Binding-site contacts:
Ligand atom C7 contacts residue SER10 of chain 1.B at 3.5 Å.
Ligand atom C2 contacts residue GLU121 of chain 1.B at 3.7 Å.
Ligand atom O46 contacts residue ARG60 of chain 1.B at 2.8 Å (salt-bridge).
Ligand atom O6 contacts residue SER10 of chain 1.B at 3.2 Å (h-bond).
Ligand atom O1A contacts residue ARG60 of chain 1.B at 3.3 Å (salt-bridge).
Ligand atom O47 contacts residue LYS98 of chain 1.B at 2.7 Å (salt-bridge).
Ligand atom N2 contacts residue GLU121 of chain 1.B at 3.0 Å (salt-bridge).
Ligand atom C1 contacts residue GLU121 of chain 1.B at 3.5 Å.
Ligand atom O1B contacts residue SER9 of chain 1.B at 3.4 Å (h-bond).
Ligand atom C7 contacts residue GLU121 of chain 1.B at 3.5 Å.
Ligand atom C4 contacts residue ASP13 of chain 1.B at 3.5 Å.
Ligand atom O1B contacts residue LEU96 of chain 1.B at 3.3 Å.
Ligand atom C4 contacts residue GLU121 of chain 1.B at 3.7 Å.
Ligand atom C1 contacts residue ARG120 of chain 1.B at 3.7 Å.
Ligand atom O48 contacts residue ARG63 of chain 1.B at 3.4 Å (salt-bridge).
Ligand atom C7 contacts residue GLN94 of chain 1.B at 3.5 Å.
Ligand atom O4 contacts residue GLU121 of chain 1.B at 3.2 Å (salt-bridge).
Ligand atom C8 contacts residue GLU121 of chain 1.B at 3.6 Å.
Ligand atom O5 contacts residue ASP13 of chain 1.B at 3.0 Å (salt-bridge).
Ligand atom OP2 contacts residue ARG120 of chain 1.B at 3.2 Å (salt-bridge).
Ligand atom C8 contacts residue ARG120 of chain 1.B at 3.5 Å.
Ligand atom O1A contacts residue SER10 of chain 1.B at 3.5 Å (h-bond).
Ligand atom C8 contacts residue GLN94 of chain 1.B at 3.3 Å.
Ligand atom C3 contacts residue ASP13 of chain 1.B at 3.5 Å.
Ligand atom C8 contacts residue LEU96 of chain 1.B at 3.6 Å (hydrophobic).
Ligand atom O8 contacts residue GLN94 of chain 1.B at 3.3 Å (h-bond).
Ligand atom O4 contacts residue LYS98 of chain 1.B at 3.8 Å.
Ligand atom O8 contacts residue LEU96 of chain 1.B at 3.6 Å.
Ligand atom OP1 contacts residue ARG120 of chain 1.B at 3.3 Å (salt-bridge).
Ligand atom O4 contacts residue ALA140 of chain 1.B at 3.4 Å.
Ligand atom O1B contacts residue GLN94 of chain 1.B at 2.9 Å (h-bond).
Ligand atom C1 contacts residue SER9 of chain 1.B at 3.4 Å.
Ligand atom O1B contacts residue ARG120 of chain 1.B at 2.6 Å (salt-bridge).
Ligand atom O47 contacts residue ARG63 of chain 1.B at 3.1 Å (salt-bridge).
Ligand atom O1A contacts residue SER9 of chain 1.B at 2.5 Å (h-bond).
Ligand atom C6 contacts residue ARG120 of chain 1.B at 3.8 Å.
Ligand atom P45 contacts residue ARG60 of chain 1.B at 3.8 Å.
Ligand atom O7 contacts residue LYS7 of chain 1.B at 3.4 Å (salt-bridge).
Ligand atom O47 contacts residue ARG60 of chain 1.B at 3.1 Å (salt-bridge).
Ligand atom O7 contacts residue GLN94 of chain 1.B at 2.7 Å (h-bond).

Sequence of chain 1.B:
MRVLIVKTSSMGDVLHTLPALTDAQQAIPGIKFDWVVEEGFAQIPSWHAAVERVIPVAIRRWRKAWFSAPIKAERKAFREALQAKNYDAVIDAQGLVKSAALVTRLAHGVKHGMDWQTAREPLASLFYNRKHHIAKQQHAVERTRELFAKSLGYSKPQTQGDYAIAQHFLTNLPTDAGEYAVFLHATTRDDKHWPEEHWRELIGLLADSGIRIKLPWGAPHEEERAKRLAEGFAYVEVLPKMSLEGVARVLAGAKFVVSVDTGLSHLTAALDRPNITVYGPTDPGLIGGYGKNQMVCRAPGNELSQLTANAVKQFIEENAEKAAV

A protein and the small-molecule ligand that binds it are described below.
Small molecule (SMILES): CC(=O)N[C@H]1[C@H](OC[C@H]2O[C@H](OP(=O)(O)O)[C@H](NC(C)=O)[C@@H](O)[C@@H]2O)O[C@H](CO[C@]2(C(=O)O)C[C@@H](O[C@]3(C(=O)O)C[C@@H](O)[C@@H](O)[C@@H]([C@H](O)CO)O3)[C@@H](O)[C@@H]([C@H](O)CO)O2)[C@@H](OP(=O)(O)O)[C@@H]1O